This small molecule binds to this protein.
Small molecule (SMILES): CC(C)[C@H](C=O)[C@@H](O)C(=O)O

Binding-site contacts:
Ligand atom C16 contacts residue GLY47 of chain 1.BA at 4.1 Å.
Ligand atom C9 contacts residue GLY47 of chain 1.BA at 3.5 Å.
Ligand atom O17 contacts residue ARG45 of chain 1.BA at 3.8 Å.
Ligand atom O13 contacts residue GLY47 of chain 1.BA at 4.0 Å.
Ligand atom C37 contacts residue THR20 of chain 1.BA at 3.9 Å.
Ligand atom O17 contacts residue THR1 of chain 1.BA at 2.3 Å (h-bond).
Ligand atom C16 contacts residue SER46 of chain 1.BA at 4.4 Å.
Ligand atom C7 contacts residue THR1 of chain 1.BA at 2.5 Å.
Ligand atom O13 contacts residue THR1 of chain 1.BA at 3.2 Å (h-bond).
Ligand atom O17 contacts residue GLY47 of chain 1.BA at 3.3 Å (h-bond).
Ligand atom O5 contacts residue THR21 of chain 1.BA at 4.2 Å.
Ligand atom O5 contacts residue THR1 of chain 1.BA at 2.6 Å (h-bond).
Ligand atom O8 contacts residue THR1 of chain 1.BA at 4.5 Å.
Ligand atom O5 contacts residue SER168 of chain 1.BA at 4.2 Å.
Ligand atom C3 contacts residue THR1 of chain 1.BA at 3.4 Å.
Ligand atom O17 contacts residue SER46 of chain 1.BA at 3.2 Å.
Ligand atom C37 contacts residue GLY47 of chain 1.BA at 4.3 Å.
Ligand atom C37 contacts residue THR21 of chain 1.BA at 4.5 Å.
Ligand atom C4 contacts residue GLY47 of chain 1.BA at 4.3 Å.
Ligand atom C8 contacts residue THR1 of chain 1.BA at 3.2 Å.
Ligand atom C8 contacts residue GLY47 of chain 1.BA at 3.9 Å.
Ligand atom C9 contacts residue THR1 of chain 1.BA at 4.0 Å.
Ligand atom C7 contacts residue GLY47 of chain 1.BA at 3.3 Å.
Ligand atom C16 contacts residue THR1 of chain 1.BA at 1.4 Å.
Ligand atom C37 contacts residue THR1 of chain 1.BA at 4.5 Å.
Ligand atom C9 contacts residue ALA49 of chain 1.BA at 4.2 Å (hydrophobic).
Ligand atom C4 contacts residue THR1 of chain 1.BA at 2.9 Å.
Ligand atom C3 contacts residue GLY47 of chain 1.BA at 4.5 Å.

Sequence of chain 1.BA:
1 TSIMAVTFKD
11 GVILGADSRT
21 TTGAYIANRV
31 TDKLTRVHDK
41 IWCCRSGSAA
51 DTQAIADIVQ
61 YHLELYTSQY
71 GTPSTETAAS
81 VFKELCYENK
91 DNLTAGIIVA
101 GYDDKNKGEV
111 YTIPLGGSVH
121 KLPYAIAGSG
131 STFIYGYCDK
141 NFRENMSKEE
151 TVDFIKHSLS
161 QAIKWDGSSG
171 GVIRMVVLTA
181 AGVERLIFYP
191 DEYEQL